Binding-site contacts:
Ligand atom O2 contacts residue ASP12 of chain 1.D at 4.0 Å.
Ligand atom O2 contacts residue CYS22 of chain 1.D at 4.1 Å.
Ligand atom O1 contacts residue GLY127 of chain 1.D at 4.3 Å.
Ligand atom O1 contacts residue MG1 of chain 1.M at 4.2 Å.
Ligand atom O3 contacts residue GLY127 of chain 1.D at 2.8 Å (h-bond).
Ligand atom S contacts residue MG1 of chain 1.M at 3.7 Å.
Ligand atom O1 contacts residue TYR128 of chain 1.D at 3.9 Å.
Ligand atom S contacts residue ASP12 of chain 1.D at 3.8 Å.
Ligand atom O3 contacts residue THR126 of chain 1.D at 2.8 Å (h-bond).
Ligand atom S contacts residue THR126 of chain 1.D at 3.0 Å (h-bond).
Ligand atom O1 contacts residue TRP13 of chain 1.D at 3.7 Å.
Ligand atom O2 contacts residue THR126 of chain 1.D at 4.4 Å.
Ligand atom C1 contacts residue CYS22 of chain 1.D at 4.2 Å (hydrophobic).
Ligand atom C2 contacts residue ALA14 of chain 1.D at 3.9 Å (hydrophobic).
Ligand atom C1 contacts residue PRO25 of chain 1.D at 4.0 Å (hydrophobic).
Ligand atom O2 contacts residue ALA14 of chain 1.D at 3.2 Å.
Ligand atom O3 contacts residue ARG160 of chain 1.D at 3.0 Å (salt-bridge).
Ligand atom C1 contacts residue TYR128 of chain 1.D at 3.5 Å (hydrophobic).
Ligand atom O1 contacts residue ASP12 of chain 1.D at 3.5 Å (salt-bridge).
Ligand atom S contacts residue ALA14 of chain 1.D at 3.6 Å.
Ligand atom C2 contacts residue LEU52 of chain 1.D at 4.3 Å (hydrophobic).
Ligand atom O1 contacts residue ALA14 of chain 1.D at 3.0 Å (h-bond).
Ligand atom C1 contacts residue LEU52 of chain 1.D at 3.8 Å (hydrophobic).
Ligand atom S contacts residue ARG160 of chain 1.D at 4.3 Å.
Ligand atom O1 contacts residue THR126 of chain 1.D at 2.5 Å (h-bond).
Ligand atom O3 contacts residue ASP12 of chain 1.D at 3.5 Å (salt-bridge).
Ligand atom O2 contacts residue MG1 of chain 1.M at 2.5 Å.
Ligand atom C2 contacts residue GLY127 of chain 1.D at 4.0 Å.
Ligand atom S contacts residue GLY127 of chain 1.D at 3.9 Å.
Ligand atom C2 contacts residue TYR128 of chain 1.D at 3.6 Å (hydrophobic).
Ligand atom O3 contacts residue MG1 of chain 1.M at 4.3 Å.
Ligand atom C1 contacts residue ALA14 of chain 1.D at 3.9 Å (hydrophobic).
Ligand atom C2 contacts residue THR126 of chain 1.D at 3.3 Å.

Sequence of chain 1.D:
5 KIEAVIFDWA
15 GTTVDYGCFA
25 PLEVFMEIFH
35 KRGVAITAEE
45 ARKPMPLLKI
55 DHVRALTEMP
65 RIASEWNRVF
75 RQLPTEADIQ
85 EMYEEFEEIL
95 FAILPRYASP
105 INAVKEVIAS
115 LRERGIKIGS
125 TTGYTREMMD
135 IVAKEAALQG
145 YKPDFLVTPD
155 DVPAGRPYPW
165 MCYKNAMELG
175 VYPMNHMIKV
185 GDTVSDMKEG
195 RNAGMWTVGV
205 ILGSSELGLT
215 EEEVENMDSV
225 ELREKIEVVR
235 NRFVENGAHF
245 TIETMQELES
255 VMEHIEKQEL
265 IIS

This small molecule binds to this protein.
Small molecule (SMILES): CCS(=O)(=O)O